Binding-site contacts:
Ligand atom C6 contacts residue VAL82 of chain 1.A at 3.9 Å (hydrophobic).
Ligand atom C1 contacts residue LEU96 of chain 1.A at 3.6 Å (hydrophobic).
Ligand atom N contacts residue PHE166 of chain 1.A at 4.0 Å.
Ligand atom C1 contacts residue PHE166 of chain 1.A at 4.0 Å (hydrophobic).
Ligand atom C4 contacts residue SER164 of chain 1.A at 4.2 Å.
Ligand atom C9 contacts residue PHE166 of chain 1.A at 4.2 Å (hydrophobic).
Ligand atom N contacts residue SER164 of chain 1.A at 3.2 Å (h-bond).
Ligand atom N2 contacts residue LEU96 of chain 1.A at 3.6 Å.
Ligand atom C2 contacts residue LEU96 of chain 1.A at 4.2 Å (hydrophobic).
Ligand atom C8 contacts residue LEU96 of chain 1.A at 3.7 Å (hydrophobic).
Ligand atom C contacts residue MET98 of chain 1.A at 3.5 Å (hydrophobic).
Ligand atom C4 contacts residue MET98 of chain 1.A at 3.3 Å (hydrophobic).
Ligand atom N contacts residue ASP165 of chain 1.A at 2.9 Å (salt-bridge).
Ligand atom C4 contacts residue VAL82 of chain 1.A at 3.4 Å (hydrophobic).
Ligand atom C7 contacts residue PHE166 of chain 1.A at 4.1 Å (hydrophobic).
Ligand atom C5 contacts residue MET98 of chain 1.A at 4.2 Å (hydrophobic).
Ligand atom C3 contacts residue MET98 of chain 1.A at 3.6 Å (hydrophobic).
Ligand atom N2 contacts residue PHE166 of chain 1.A at 3.8 Å.
Ligand atom N contacts residue LYS52 of chain 1.A at 4.2 Å.
Ligand atom N3 contacts residue LEU96 of chain 1.A at 3.7 Å.
Ligand atom C9 contacts residue LEU96 of chain 1.A at 3.8 Å (hydrophobic).
Ligand atom C9 contacts residue ILE70 of chain 1.A at 4.2 Å (hydrophobic).
Ligand atom C2 contacts residue PHE166 of chain 1.A at 3.7 Å (hydrophobic).
Ligand atom C contacts residue ASP165 of chain 1.A at 3.6 Å.
Ligand atom N3 contacts residue PHE166 of chain 1.A at 3.9 Å.
Ligand atom C4 contacts residue PHE166 of chain 1.A at 3.9 Å (hydrophobic).
Ligand atom N contacts residue MET98 of chain 1.A at 3.0 Å (h-bond).
Ligand atom C5 contacts residue PHE166 of chain 1.A at 4.0 Å (hydrophobic).
Ligand atom N1 contacts residue LYS52 of chain 1.A at 3.1 Å (salt-bridge).
Ligand atom C8 contacts residue ILE70 of chain 1.A at 3.5 Å (hydrophobic).
Ligand atom N3 contacts residue LYS52 of chain 1.A at 3.3 Å (salt-bridge).
Ligand atom N1 contacts residue PHE166 of chain 1.A at 3.7 Å.
Ligand atom C3 contacts residue PHE166 of chain 1.A at 3.6 Å (hydrophobic).
Ligand atom C contacts residue LYS52 of chain 1.A at 4.1 Å.
Ligand atom C5 contacts residue VAL82 of chain 1.A at 3.2 Å (hydrophobic).
Ligand atom C6 contacts residue PHE166 of chain 1.A at 4.0 Å (hydrophobic).
Ligand atom C contacts residue PHE166 of chain 1.A at 3.9 Å (hydrophobic).
Ligand atom N1 contacts residue ASP165 of chain 1.A at 3.4 Å (salt-bridge).
Ligand atom N2 contacts residue LYS52 of chain 1.A at 3.6 Å.
Ligand atom N1 contacts residue LEU96 of chain 1.A at 4.2 Å.

This protein binds this small molecule.
Small molecule (SMILES): Nc1nn2nccc2c2ccccc12

Sequence of chain 1.A:
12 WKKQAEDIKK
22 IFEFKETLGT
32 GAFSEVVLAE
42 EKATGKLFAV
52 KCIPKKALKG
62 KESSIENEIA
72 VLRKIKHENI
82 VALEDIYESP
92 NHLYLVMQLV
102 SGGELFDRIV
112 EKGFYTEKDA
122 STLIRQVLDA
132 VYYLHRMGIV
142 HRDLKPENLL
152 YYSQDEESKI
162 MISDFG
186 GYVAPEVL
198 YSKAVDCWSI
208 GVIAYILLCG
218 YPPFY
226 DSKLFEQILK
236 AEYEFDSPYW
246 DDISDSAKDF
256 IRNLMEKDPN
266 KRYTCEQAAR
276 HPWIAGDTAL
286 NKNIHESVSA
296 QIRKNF